Sequence of chain 1.D:
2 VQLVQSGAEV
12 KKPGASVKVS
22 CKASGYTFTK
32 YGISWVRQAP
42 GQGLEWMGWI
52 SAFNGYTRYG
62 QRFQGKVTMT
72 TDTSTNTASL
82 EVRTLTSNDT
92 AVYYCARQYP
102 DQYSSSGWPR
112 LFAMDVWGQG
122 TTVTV

Sequence of chain 1.J:
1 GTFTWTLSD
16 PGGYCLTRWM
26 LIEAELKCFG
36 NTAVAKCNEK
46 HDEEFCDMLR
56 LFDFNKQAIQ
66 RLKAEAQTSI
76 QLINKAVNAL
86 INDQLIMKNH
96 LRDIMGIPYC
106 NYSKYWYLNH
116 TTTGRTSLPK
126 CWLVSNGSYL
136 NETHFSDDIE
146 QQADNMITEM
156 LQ

Sequence of chain 1.C:
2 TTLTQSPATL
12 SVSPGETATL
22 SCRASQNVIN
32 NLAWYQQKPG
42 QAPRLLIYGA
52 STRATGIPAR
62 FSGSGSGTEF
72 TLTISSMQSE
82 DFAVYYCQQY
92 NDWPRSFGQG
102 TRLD

A small-molecule ligand and the protein it binds are described below.
Small molecule (SMILES): CC(=O)N[C@H]1[C@H](O[C@H]2[C@H](O)[C@@H](NC(C)=O)CO[C@@H]2CO[C@@H]2O[C@@H](C)[C@@H](O)[C@@H](O)[C@@H]2O)O[C@H](CO)[C@@H](O)[C@@H]1O

Sequence of chain 1.I:
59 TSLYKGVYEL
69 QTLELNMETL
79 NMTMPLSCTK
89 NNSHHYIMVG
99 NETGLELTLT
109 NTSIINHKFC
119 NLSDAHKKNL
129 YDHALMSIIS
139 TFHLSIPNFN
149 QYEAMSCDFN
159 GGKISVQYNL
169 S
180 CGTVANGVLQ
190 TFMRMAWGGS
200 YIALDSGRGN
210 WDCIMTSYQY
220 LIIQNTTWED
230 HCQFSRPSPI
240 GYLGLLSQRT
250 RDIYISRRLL

Binding-site contacts:
Ligand atom O6 contacts residue ASN131 of chain 1.J at 4.4 Å.
Ligand atom C5 contacts residue GLY132 of chain 1.J at 4.4 Å.
Ligand atom C6 contacts residue GLY132 of chain 1.J at 4.0 Å.
Ligand atom C4 contacts residue ASN131 of chain 1.J at 4.3 Å.
Ligand atom C6 contacts residue PHE233 of chain 1.I at 4.2 Å (hydrophobic).
Ligand atom C6 contacts residue TYR200 of chain 1.I at 4.1 Å (hydrophobic).
Ligand atom C4 contacts residue GLY132 of chain 1.J at 4.2 Å.
Ligand atom C6 contacts residue GLN65 of chain 1.D at 4.4 Å.
Ligand atom C5 contacts residue ASN131 of chain 1.J at 4.5 Å.
Ligand atom O7 contacts residue ARG59 of chain 1.D at 4.2 Å.
Ligand atom C8 contacts residue ARG59 of chain 1.D at 4.1 Å.
Ligand atom C7 contacts residue ARG59 of chain 1.D at 4.4 Å.
Ligand atom C7 contacts residue ASN131 of chain 1.J at 3.9 Å.
Ligand atom C2 contacts residue ASN131 of chain 1.J at 2.5 Å.
Ligand atom O5 contacts residue ASN131 of chain 1.J at 2.4 Å (h-bond).
Ligand atom N2 contacts residue ASN131 of chain 1.J at 2.9 Å (h-bond).
Ligand atom O6 contacts residue GLN65 of chain 1.D at 3.8 Å.
Ligand atom C1 contacts residue ASN131 of chain 1.J at 1.4 Å.
Ligand atom C8 contacts residue TRP94 of chain 1.C at 4.2 Å (hydrophobic).
Ligand atom C6 contacts residue ASN131 of chain 1.J at 4.2 Å.
Ligand atom C3 contacts residue ASN131 of chain 1.J at 3.8 Å.
Ligand atom C5 contacts residue ASN131 of chain 1.J at 3.7 Å.